The small molecule below binds the protein below.
Small molecule (SMILES): COC1=C(OC)C(=O)C(CC=C(C)CC/C=C(\C)CC/C=C(\C)CC/C=C(\C)CC/C=C(\C)CC/C=C(\C)CC/C=C(\C)CCC=C(C)C)=C(C)C1=O

Sequence of chain 1.A:
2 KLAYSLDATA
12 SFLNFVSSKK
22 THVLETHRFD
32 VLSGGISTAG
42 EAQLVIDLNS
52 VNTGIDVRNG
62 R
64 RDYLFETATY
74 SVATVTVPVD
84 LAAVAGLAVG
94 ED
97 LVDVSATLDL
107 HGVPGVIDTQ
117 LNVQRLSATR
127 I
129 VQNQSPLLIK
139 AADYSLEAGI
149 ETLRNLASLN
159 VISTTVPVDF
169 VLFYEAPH

Binding-site contacts:
Ligand atom O2 contacts residue ARG62 of chain 1.A at 2.7 Å (salt-bridge).
Ligand atom C41 contacts residue TYR172 of chain 1.A at 3.8 Å (hydrophobic).
Ligand atom C45 contacts residue VAL119 of chain 1.A at 3.7 Å (hydrophobic).
Ligand atom O2 contacts residue ARG59 of chain 1.A at 3.5 Å.
Ligand atom C4M contacts residue LYS20 of chain 1.A at 3.8 Å.
Ligand atom C34 contacts residue PHE168 of chain 1.A at 3.6 Å (hydrophobic).
Ligand atom C32 contacts residue VAL78 of chain 1.A at 3.8 Å (hydrophobic).
Ligand atom C30 contacts residue ILE137 of chain 1.A at 3.4 Å (hydrophobic).
Ligand atom O5 contacts residue LYS20 of chain 1.A at 2.9 Å (salt-bridge).
Ligand atom C17 contacts residue VAL164 of chain 1.A at 3.8 Å (hydrophobic).
Ligand atom C43 contacts residue VAL82 of chain 1.A at 3.8 Å (hydrophobic).
Ligand atom O4 contacts residue ARG59 of chain 1.A at 3.8 Å.
Ligand atom C6 contacts residue ARG59 of chain 1.A at 3.7 Å.
Ligand atom C7 contacts residue LEU157 of chain 1.A at 3.7 Å (hydrophobic).
Ligand atom C44 contacts residue VAL82 of chain 1.A at 3.6 Å (hydrophobic).
Ligand atom C6 contacts residue ALA155 of chain 1.A at 3.6 Å (hydrophobic).
Ligand atom O4 contacts residue LYS20 of chain 1.A at 3.2 Å (salt-bridge).
Ligand atom C25 contacts residue PHE30 of chain 1.A at 3.7 Å (hydrophobic).
Ligand atom C5 contacts residue ARG59 of chain 1.A at 3.6 Å.
Ligand atom C38 contacts residue LEU170 of chain 1.A at 3.6 Å (hydrophobic).
Ligand atom C2 contacts residue ARG62 of chain 1.A at 3.6 Å.
Ligand atom C33 contacts residue VAL78 of chain 1.A at 3.6 Å (hydrophobic).
Ligand atom C42 contacts residue ALA43 of chain 1.A at 3.6 Å (hydrophobic).
Ligand atom C32 contacts residue ILE113 of chain 1.A at 3.7 Å (hydrophobic).
Ligand atom C8 contacts residue ARG59 of chain 1.A at 3.8 Å.
Ligand atom C30 contacts residue ILE113 of chain 1.A at 3.6 Å (hydrophobic).
Ligand atom C20 contacts residue VAL164 of chain 1.A at 3.8 Å (hydrophobic).
Ligand atom C28 contacts residue ILE47 of chain 1.A at 3.7 Å (hydrophobic).
Ligand atom C2 contacts residue ARG59 of chain 1.A at 3.6 Å.
Ligand atom C15 contacts residue SER161 of chain 1.A at 3.6 Å.
Ligand atom C34 contacts residue VAL78 of chain 1.A at 3.8 Å (hydrophobic).
Ligand atom O5 contacts residue ARG59 of chain 1.A at 3.2 Å (salt-bridge).
Ligand atom C43 contacts residue ALA43 of chain 1.A at 3.8 Å (hydrophobic).
Ligand atom C36 contacts residue PHE168 of chain 1.A at 3.6 Å (hydrophobic).
Ligand atom C4 contacts residue ARG59 of chain 1.A at 3.8 Å.
Ligand atom O3 contacts residue ILE56 of chain 1.A at 3.6 Å.
Ligand atom C40 contacts residue VAL80 of chain 1.A at 3.7 Å (hydrophobic).
Ligand atom C1M contacts residue ARG62 of chain 1.A at 3.7 Å.
Ligand atom C15 contacts residue ILE160 of chain 1.A at 3.6 Å (hydrophobic).
Ligand atom C27 contacts residue LEU104 of chain 1.A at 3.7 Å (hydrophobic).